The protein below binds the small molecule below.
Small molecule (SMILES): C[Se]CC[C@H](N)C(=O)N[C@@H](Cc1ccccc1)C(=O)N[C@@H](CC(N)=O)C(=O)N[C@@H](Cc1ccccc1)C(=O)N[C@H](C=O)CC(C)C

Sequence of chain 4.C:
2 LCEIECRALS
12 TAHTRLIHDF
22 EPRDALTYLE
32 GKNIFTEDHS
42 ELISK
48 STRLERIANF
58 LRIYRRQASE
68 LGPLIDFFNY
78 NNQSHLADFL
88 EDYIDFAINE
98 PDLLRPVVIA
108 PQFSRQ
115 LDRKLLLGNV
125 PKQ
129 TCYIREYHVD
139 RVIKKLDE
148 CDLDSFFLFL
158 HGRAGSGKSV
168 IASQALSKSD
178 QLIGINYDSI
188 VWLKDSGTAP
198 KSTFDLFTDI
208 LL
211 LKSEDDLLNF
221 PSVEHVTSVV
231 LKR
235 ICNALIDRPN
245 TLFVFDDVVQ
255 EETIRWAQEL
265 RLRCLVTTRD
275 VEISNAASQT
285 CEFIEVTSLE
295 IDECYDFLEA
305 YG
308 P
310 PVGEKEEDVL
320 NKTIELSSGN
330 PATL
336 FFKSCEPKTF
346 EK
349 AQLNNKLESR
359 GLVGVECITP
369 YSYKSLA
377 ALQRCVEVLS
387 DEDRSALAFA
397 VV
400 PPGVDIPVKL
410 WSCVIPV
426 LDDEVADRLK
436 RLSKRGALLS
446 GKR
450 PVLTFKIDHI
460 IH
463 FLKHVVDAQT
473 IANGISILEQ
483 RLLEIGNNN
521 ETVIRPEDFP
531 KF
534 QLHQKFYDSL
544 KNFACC

Binding-site contacts:
Ligand atom OD1 contacts residue HIS466 of chain 4.C at 4.0 Å.
Ligand atom O contacts residue GLU383 of chain 4.C at 4.2 Å.
Ligand atom CD1 contacts residue VAL467 of chain 4.C at 3.9 Å (hydrophobic).
Ligand atom CB contacts residue GLU383 of chain 4.C at 3.7 Å.
Ligand atom CE1 contacts residue VAL468 of chain 4.C at 3.7 Å (hydrophobic).
Ligand atom CA contacts residue VAL467 of chain 4.C at 3.7 Å (hydrophobic).
Ligand atom CZ contacts residue ALA394 of chain 4.C at 3.6 Å (hydrophobic).
Ligand atom CE contacts residue SER391 of chain 4.C at 3.8 Å.
Ligand atom CB contacts residue VAL467 of chain 4.C at 4.1 Å (hydrophobic).
Ligand atom SE contacts residue ALA394 of chain 4.C at 3.6 Å.
Ligand atom O contacts residue GLN379 of chain 4.C at 3.0 Å (h-bond).
Ligand atom CE contacts residue ALA394 of chain 4.C at 4.0 Å (hydrophobic).
Ligand atom CG contacts residue VAL467 of chain 4.C at 3.7 Å (hydrophobic).
Ligand atom C contacts residue VAL382 of chain 4.C at 4.0 Å (hydrophobic).
Ligand atom CB contacts residue THR472 of chain 4.C at 4.2 Å.
Ligand atom CD1 contacts residue GLU383 of chain 4.C at 3.8 Å.
Ligand atom CZ contacts residue VAL382 of chain 4.C at 3.9 Å (hydrophobic).
Ligand atom CE1 contacts residue VAL467 of chain 4.C at 4.1 Å (hydrophobic).
Ligand atom CE1 contacts residue ALA394 of chain 4.C at 4.3 Å (hydrophobic).
Ligand atom O contacts residue VAL382 of chain 4.C at 3.9 Å.
Ligand atom CE1 contacts residue VAL382 of chain 4.C at 4.2 Å (hydrophobic).
Ligand atom CZ contacts residue ARG390 of chain 4.C at 3.6 Å.
Ligand atom O contacts residue GLN379 of chain 4.C at 3.7 Å.
Ligand atom C contacts residue VAL467 of chain 4.C at 4.0 Å (hydrophobic).
Ligand atom C contacts residue GLN379 of chain 4.C at 3.0 Å.
Ligand atom CD1 contacts residue VAL468 of chain 4.C at 4.1 Å (hydrophobic).
Ligand atom CB contacts residue ASP469 of chain 4.C at 3.8 Å.
Ligand atom N contacts residue ASP469 of chain 4.C at 4.1 Å.
Ligand atom CD2 contacts residue ARG390 of chain 4.C at 3.7 Å.
Ligand atom N contacts residue VAL467 of chain 4.C at 3.3 Å (h-bond).
Ligand atom CA contacts residue ASP469 of chain 4.C at 3.9 Å.
Ligand atom CE2 contacts residue ALA394 of chain 4.C at 3.6 Å (hydrophobic).
Ligand atom CA contacts residue VAL467 of chain 4.C at 4.3 Å (hydrophobic).
Ligand atom OD1 contacts residue VAL467 of chain 4.C at 2.7 Å (h-bond).
Ligand atom CE2 contacts residue ARG390 of chain 4.C at 3.1 Å.
Ligand atom CA contacts residue VAL382 of chain 4.C at 4.1 Å (hydrophobic).
Ligand atom N contacts residue VAL467 of chain 4.C at 4.2 Å.
Ligand atom CB contacts residue VAL382 of chain 4.C at 3.9 Å (hydrophobic).
Ligand atom CD1 contacts residue ARG390 of chain 4.C at 4.3 Å.
Ligand atom SE contacts residue THR472 of chain 4.C at 4.3 Å.